This small molecule binds to this protein.
Small molecule (SMILES): N#C[Fe](C#N)(C#N)(C#N)(C#N)C#N

Sequence of chain 1.G:
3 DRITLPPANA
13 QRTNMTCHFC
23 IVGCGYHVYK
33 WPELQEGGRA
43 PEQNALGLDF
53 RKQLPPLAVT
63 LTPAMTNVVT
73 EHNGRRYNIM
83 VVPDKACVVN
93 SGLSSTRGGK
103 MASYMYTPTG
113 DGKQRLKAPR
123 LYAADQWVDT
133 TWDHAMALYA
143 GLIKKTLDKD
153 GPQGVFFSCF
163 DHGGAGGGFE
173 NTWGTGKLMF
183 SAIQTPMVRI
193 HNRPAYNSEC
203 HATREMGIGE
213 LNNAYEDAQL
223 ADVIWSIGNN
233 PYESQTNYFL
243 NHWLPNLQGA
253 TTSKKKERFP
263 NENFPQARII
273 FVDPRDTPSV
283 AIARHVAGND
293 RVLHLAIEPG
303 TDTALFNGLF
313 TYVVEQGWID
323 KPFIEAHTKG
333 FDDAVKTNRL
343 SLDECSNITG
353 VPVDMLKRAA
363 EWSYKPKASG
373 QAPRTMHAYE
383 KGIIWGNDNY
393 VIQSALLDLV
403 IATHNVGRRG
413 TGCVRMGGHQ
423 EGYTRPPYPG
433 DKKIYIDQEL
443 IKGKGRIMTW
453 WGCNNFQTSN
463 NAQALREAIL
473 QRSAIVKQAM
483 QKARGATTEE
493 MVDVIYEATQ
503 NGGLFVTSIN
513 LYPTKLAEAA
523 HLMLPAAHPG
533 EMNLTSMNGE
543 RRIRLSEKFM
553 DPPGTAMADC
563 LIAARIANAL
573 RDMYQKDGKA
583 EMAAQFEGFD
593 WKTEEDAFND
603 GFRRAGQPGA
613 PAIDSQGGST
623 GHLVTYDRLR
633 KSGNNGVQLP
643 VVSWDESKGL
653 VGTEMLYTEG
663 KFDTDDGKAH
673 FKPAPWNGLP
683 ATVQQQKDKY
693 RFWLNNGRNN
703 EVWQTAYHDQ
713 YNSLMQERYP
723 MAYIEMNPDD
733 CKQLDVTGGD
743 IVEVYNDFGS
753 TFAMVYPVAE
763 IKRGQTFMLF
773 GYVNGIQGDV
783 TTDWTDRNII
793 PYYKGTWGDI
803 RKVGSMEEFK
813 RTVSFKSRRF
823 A

Binding-site contacts:
Ligand atom N24 contacts residue THR739 of chain 1.G at 3.9 Å.
Ligand atom N25 contacts residue SER807 of chain 1.G at 4.3 Å.
Ligand atom N24 contacts residue LYS804 of chain 1.G at 3.6 Å.
Ligand atom C26 contacts residue LYS804 of chain 1.G at 3.7 Å.
Ligand atom N21 contacts residue LYS804 of chain 1.G at 3.6 Å.
Ligand atom FE2 contacts residue LYS804 of chain 1.G at 4.3 Å.
Ligand atom N21 contacts residue ASP737 of chain 1.G at 2.6 Å (salt-bridge).
Ligand atom N24 contacts residue ASP742 of chain 1.G at 2.6 Å (salt-bridge).
Ligand atom C24 contacts residue ASP742 of chain 1.G at 3.7 Å.
Ligand atom N24 contacts residue ASP737 of chain 1.G at 3.8 Å.
Ligand atom N22 contacts residue SER807 of chain 1.G at 3.2 Å (h-bond).
Ligand atom C24 contacts residue LYS812 of chain 1.G at 3.6 Å.
Ligand atom C21 contacts residue LYS804 of chain 1.G at 3.4 Å.
Ligand atom C24 contacts residue LYS804 of chain 1.G at 3.7 Å.
Ligand atom C22 contacts residue SER807 of chain 1.G at 4.0 Å.
Ligand atom C22 contacts residue LYS812 of chain 1.G at 3.5 Å.
Ligand atom N24 contacts residue VAL738 of chain 1.G at 4.4 Å.
Ligand atom C24 contacts residue ASP737 of chain 1.G at 4.3 Å.
Ligand atom C26 contacts residue ASP737 of chain 1.G at 3.6 Å.
Ligand atom C21 contacts residue SER807 of chain 1.G at 4.5 Å.
Ligand atom N22 contacts residue LYS812 of chain 1.G at 3.3 Å (salt-bridge).
Ligand atom N24 contacts residue LYS812 of chain 1.G at 3.5 Å (salt-bridge).
Ligand atom N25 contacts residue LYS804 of chain 1.G at 3.2 Å (salt-bridge).